This small molecule binds to this protein.
Small molecule (SMILES): COCc1noc(CNC(=O)c2cc([C@@H]3NC(=O)N[C@@H](C)[C@H]3C(=O)Nc3ccc4n[nH]cc4c3)ccc2F)n1

Sequence of chain 1.A:
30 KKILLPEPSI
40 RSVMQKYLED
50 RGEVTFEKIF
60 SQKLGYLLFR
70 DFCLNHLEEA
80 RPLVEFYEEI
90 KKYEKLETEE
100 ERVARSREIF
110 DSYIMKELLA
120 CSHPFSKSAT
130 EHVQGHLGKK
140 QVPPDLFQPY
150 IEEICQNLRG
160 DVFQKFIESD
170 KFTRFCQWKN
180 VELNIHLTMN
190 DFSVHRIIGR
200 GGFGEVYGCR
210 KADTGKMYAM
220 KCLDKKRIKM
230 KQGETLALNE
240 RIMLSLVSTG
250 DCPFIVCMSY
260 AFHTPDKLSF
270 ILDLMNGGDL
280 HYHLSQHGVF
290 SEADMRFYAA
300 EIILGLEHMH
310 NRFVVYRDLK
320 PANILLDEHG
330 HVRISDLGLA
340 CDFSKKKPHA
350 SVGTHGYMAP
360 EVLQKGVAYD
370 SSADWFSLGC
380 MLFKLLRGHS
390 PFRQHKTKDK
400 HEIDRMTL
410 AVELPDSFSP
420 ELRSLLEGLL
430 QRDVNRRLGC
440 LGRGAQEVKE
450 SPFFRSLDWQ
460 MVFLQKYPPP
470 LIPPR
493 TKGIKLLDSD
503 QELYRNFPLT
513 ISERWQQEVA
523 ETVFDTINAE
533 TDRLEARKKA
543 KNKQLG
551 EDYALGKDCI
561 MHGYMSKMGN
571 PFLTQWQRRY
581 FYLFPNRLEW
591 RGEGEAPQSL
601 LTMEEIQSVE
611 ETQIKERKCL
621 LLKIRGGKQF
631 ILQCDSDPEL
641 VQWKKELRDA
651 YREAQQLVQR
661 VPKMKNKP

Binding-site contacts:
Ligand atom C12 contacts residue GLY200 of chain 1.A at 3.2 Å.
Ligand atom C27 contacts residue GLY200 of chain 1.A at 3.4 Å.
Ligand atom N35 contacts residue MET274 of chain 1.A at 3.4 Å (h-bond).
Ligand atom C34 contacts residue MET274 of chain 1.A at 3.5 Å (hydrophobic).
Ligand atom O24 contacts residue PHE202 of chain 1.A at 3.1 Å (h-bond).
Ligand atom F26 contacts residue LEU222 of chain 1.A at 3.1 Å.
Ligand atom C32 contacts residue LEU324 of chain 1.A at 3.3 Å (hydrophobic).
Ligand atom C27 contacts residue ARG199 of chain 1.A at 3.6 Å.
Ligand atom N08 contacts residue ARG199 of chain 1.A at 3.4 Å (salt-bridge).
Ligand atom C38 contacts residue LEU271 of chain 1.A at 3.6 Å (hydrophobic).
Ligand atom N06 contacts residue ASN322 of chain 1.A at 3.0 Å (h-bond).
Ligand atom N30 contacts residue ASP335 of chain 1.A at 3.0 Å (salt-bridge).
Ligand atom C10 contacts residue ARG199 of chain 1.A at 3.2 Å.
Ligand atom N36 contacts residue ALA218 of chain 1.A at 3.0 Å.
Ligand atom C21 contacts residue ALA236 of chain 1.A at 3.3 Å (hydrophobic).
Ligand atom C27 contacts residue GLY203 of chain 1.A at 3.2 Å.
Ligand atom C39 contacts residue SER334 of chain 1.A at 3.0 Å.
Ligand atom C03 contacts residue ASP335 of chain 1.A at 3.5 Å.
Ligand atom C05 contacts residue ALA321 of chain 1.A at 3.2 Å (hydrophobic).
Ligand atom N35 contacts residue ALA218 of chain 1.A at 3.3 Å.
Ligand atom N36 contacts residue ASP272 of chain 1.A at 3.2 Å (salt-bridge).
Ligand atom C33 contacts residue LEU324 of chain 1.A at 3.3 Å (hydrophobic).
Ligand atom F26 contacts residue GLY203 of chain 1.A at 2.9 Å.
Ligand atom O24 contacts residue GLY201 of chain 1.A at 3.4 Å (h-bond).
Ligand atom C34 contacts residue ILE197 of chain 1.A at 3.2 Å (hydrophobic).
Ligand atom C25 contacts residue GLY203 of chain 1.A at 3.3 Å.
Ligand atom C28 contacts residue ARG199 of chain 1.A at 3.3 Å.
Ligand atom N06 contacts residue ALA321 of chain 1.A at 3.4 Å (h-bond).
Ligand atom C16 contacts residue PHE202 of chain 1.A at 3.5 Å (hydrophobic).
Ligand atom C38 contacts residue SER334 of chain 1.A at 3.5 Å.
Ligand atom C04 contacts residue ASP335 of chain 1.A at 3.5 Å.
Ligand atom C19 contacts residue GLU239 of chain 1.A at 3.1 Å.
Ligand atom N35 contacts residue ILE197 of chain 1.A at 3.3 Å.
Ligand atom C25 contacts residue GLY200 of chain 1.A at 3.4 Å.
Ligand atom C39 contacts residue ASP335 of chain 1.A at 3.4 Å.
Ligand atom C11 contacts residue GLY200 of chain 1.A at 3.4 Å.
Ligand atom O20 contacts residue ALA236 of chain 1.A at 3.5 Å.
Ligand atom C09 contacts residue ARG199 of chain 1.A at 3.4 Å.
Ligand atom C21 contacts residue LEU222 of chain 1.A at 3.3 Å (hydrophobic).
Ligand atom C28 contacts residue GLY200 of chain 1.A at 3.5 Å.